Binding-site contacts:
Ligand atom C10 contacts residue TYR192 of chain 1.A at 4.3 Å (hydrophobic).
Ligand atom OXT contacts residue TYR210 of chain 1.A at 3.0 Å (h-bond).
Ligand atom C8 contacts residue MET216 of chain 1.A at 3.9 Å (hydrophobic).
Ligand atom O contacts residue TYR192 of chain 1.A at 3.9 Å.
Ligand atom C10 contacts residue MET216 of chain 1.A at 3.6 Å (hydrophobic).
Ligand atom C8 contacts residue TYR192 of chain 1.A at 3.6 Å (hydrophobic).
Ligand atom C2 contacts residue ILE95 of chain 1.A at 3.8 Å (hydrophobic).
Ligand atom C5 contacts residue PHE240 of chain 1.A at 4.1 Å (hydrophobic).
Ligand atom C5 contacts residue ILE183 of chain 1.A at 4.4 Å (hydrophobic).
Ligand atom C contacts residue ASN194 of chain 1.A at 4.0 Å.
Ligand atom C contacts residue TYR192 of chain 1.A at 4.2 Å (hydrophobic).
Ligand atom N contacts residue TYR146 of chain 1.A at 4.1 Å.
Ligand atom N contacts residue ILE219 of chain 1.A at 4.0 Å.
Ligand atom C7 contacts residue VAL117 of chain 1.A at 4.3 Å (hydrophobic).
Ligand atom CA2 contacts residue PHE115 of chain 1.A at 4.3 Å (hydrophobic).
Ligand atom OXT contacts residue MET216 of chain 1.A at 4.2 Å.
Ligand atom C9 contacts residue PHE240 of chain 1.A at 4.1 Å (hydrophobic).
Ligand atom O contacts residue VAL113 of chain 1.A at 4.0 Å.
Ligand atom C4 contacts residue ILE95 of chain 1.A at 4.0 Å (hydrophobic).
Ligand atom C1 contacts residue ILE183 of chain 1.A at 4.2 Å (hydrophobic).
Ligand atom N contacts residue MET181 of chain 1.A at 3.9 Å.
Ligand atom C6 contacts residue ILE95 of chain 1.A at 4.1 Å (hydrophobic).
Ligand atom C7 contacts residue PHE240 of chain 1.A at 3.9 Å (hydrophobic).
Ligand atom C3 contacts residue ILE95 of chain 1.A at 4.2 Å (hydrophobic).
Ligand atom C contacts residue TYR210 of chain 1.A at 4.1 Å (hydrophobic).
Ligand atom C3 contacts residue ILE183 of chain 1.A at 3.7 Å (hydrophobic).
Ligand atom C6 contacts residue TYR192 of chain 1.A at 4.4 Å (hydrophobic).
Ligand atom C4 contacts residue ILE183 of chain 1.A at 4.2 Å (hydrophobic).
Ligand atom C7 contacts residue ILE95 of chain 1.A at 4.3 Å (hydrophobic).
Ligand atom O contacts residue ASN194 of chain 1.A at 3.0 Å (h-bond).
Ligand atom C1 contacts residue VAL119 of chain 1.A at 4.2 Å (hydrophobic).
Ligand atom C2 contacts residue ILE183 of chain 1.A at 4.2 Å (hydrophobic).
Ligand atom C2 contacts residue TYR146 of chain 1.A at 3.9 Å (hydrophobic).
Ligand atom C5 contacts residue ILE95 of chain 1.A at 3.8 Å (hydrophobic).
Ligand atom OXT contacts residue ASN194 of chain 1.A at 4.3 Å.
Ligand atom C9 contacts residue TYR192 of chain 1.A at 4.1 Å (hydrophobic).
Ligand atom C7 contacts residue TYR192 of chain 1.A at 4.4 Å (hydrophobic).
Ligand atom O contacts residue LEU107 of chain 1.A at 4.4 Å.
Ligand atom C9 contacts residue PHE115 of chain 1.A at 4.1 Å (hydrophobic).
Ligand atom C1 contacts residue ILE219 of chain 1.A at 4.1 Å (hydrophobic).

A small-molecule ligand and the protein it binds are described below.
Small molecule (SMILES): NCCCCCCCCCCCC(=O)O

Sequence of chain 1.A:
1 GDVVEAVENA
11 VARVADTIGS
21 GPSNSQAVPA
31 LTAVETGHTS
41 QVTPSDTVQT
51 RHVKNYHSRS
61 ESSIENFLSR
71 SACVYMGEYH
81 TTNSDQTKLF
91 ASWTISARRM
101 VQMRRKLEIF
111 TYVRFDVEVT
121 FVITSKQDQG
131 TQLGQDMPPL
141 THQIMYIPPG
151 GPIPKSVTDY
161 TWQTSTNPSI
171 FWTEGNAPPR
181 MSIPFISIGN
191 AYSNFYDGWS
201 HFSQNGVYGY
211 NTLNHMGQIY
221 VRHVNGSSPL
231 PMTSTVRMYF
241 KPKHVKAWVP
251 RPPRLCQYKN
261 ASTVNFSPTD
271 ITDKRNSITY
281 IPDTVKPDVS